Sequence of chain 1.D:
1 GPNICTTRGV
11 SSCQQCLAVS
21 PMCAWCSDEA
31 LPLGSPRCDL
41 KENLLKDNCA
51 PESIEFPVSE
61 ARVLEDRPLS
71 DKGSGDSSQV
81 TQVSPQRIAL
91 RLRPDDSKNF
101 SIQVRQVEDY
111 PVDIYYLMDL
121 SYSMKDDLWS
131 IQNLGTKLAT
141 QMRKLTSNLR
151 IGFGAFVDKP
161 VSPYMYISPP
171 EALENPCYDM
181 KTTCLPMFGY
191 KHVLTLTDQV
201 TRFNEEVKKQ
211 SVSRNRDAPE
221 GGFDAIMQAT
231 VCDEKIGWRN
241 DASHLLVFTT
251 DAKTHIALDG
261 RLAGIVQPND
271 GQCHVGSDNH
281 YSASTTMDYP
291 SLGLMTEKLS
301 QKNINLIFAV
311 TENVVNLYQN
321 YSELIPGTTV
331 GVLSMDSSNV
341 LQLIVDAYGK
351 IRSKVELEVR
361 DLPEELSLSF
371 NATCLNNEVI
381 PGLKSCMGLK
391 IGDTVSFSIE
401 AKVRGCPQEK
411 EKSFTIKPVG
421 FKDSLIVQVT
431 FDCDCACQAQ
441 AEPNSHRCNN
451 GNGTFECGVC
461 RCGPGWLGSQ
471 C

Binding-site contacts:
Ligand atom N2 contacts residue ASN99 of chain 1.D at 2.9 Å (h-bond).
Ligand atom C5 contacts residue ASN99 of chain 1.D at 3.6 Å.
Ligand atom O6 contacts residue NAG2 of chain 1.L at 2.5 Å (h-bond).
Ligand atom O5 contacts residue ASN99 of chain 1.D at 2.4 Å (h-bond).
Ligand atom C8 contacts residue LYS98 of chain 1.D at 3.8 Å.
Ligand atom O7 contacts residue ASN99 of chain 1.D at 3.5 Å (h-bond).
Ligand atom C8 contacts residue ASN99 of chain 1.D at 3.4 Å.
Ligand atom O7 contacts residue PHE100 of chain 1.D at 3.6 Å.
Ligand atom C7 contacts residue PHE100 of chain 1.D at 4.0 Å (hydrophobic).
Ligand atom C6 contacts residue NAG2 of chain 1.L at 3.3 Å.
Ligand atom C3 contacts residue ASN99 of chain 1.D at 3.8 Å.
Ligand atom O7 contacts residue SER101 of chain 1.D at 3.4 Å (h-bond).
Ligand atom C7 contacts residue LYS98 of chain 1.D at 4.1 Å.
Ligand atom C1 contacts residue LYS98 of chain 1.D at 4.3 Å.
Ligand atom C2 contacts residue ASN99 of chain 1.D at 2.4 Å.
Ligand atom C8 contacts residue PHE100 of chain 1.D at 4.1 Å (hydrophobic).
Ligand atom C1 contacts residue ASN99 of chain 1.D at 1.4 Å.
Ligand atom C7 contacts residue ASN99 of chain 1.D at 3.4 Å.
Ligand atom O6 contacts residue NAG1 of chain 1.L at 4.4 Å.
Ligand atom N2 contacts residue LYS98 of chain 1.D at 3.6 Å (salt-bridge).
Ligand atom C4 contacts residue ASN99 of chain 1.D at 4.2 Å.

A small-molecule ligand and the protein it binds are described below.
Small molecule (SMILES): CC(=O)N[C@@H]1[C@@H](O)[C@H](O)[C@@H](CO)O[C@H]1O